Sequence of chain 1.A:
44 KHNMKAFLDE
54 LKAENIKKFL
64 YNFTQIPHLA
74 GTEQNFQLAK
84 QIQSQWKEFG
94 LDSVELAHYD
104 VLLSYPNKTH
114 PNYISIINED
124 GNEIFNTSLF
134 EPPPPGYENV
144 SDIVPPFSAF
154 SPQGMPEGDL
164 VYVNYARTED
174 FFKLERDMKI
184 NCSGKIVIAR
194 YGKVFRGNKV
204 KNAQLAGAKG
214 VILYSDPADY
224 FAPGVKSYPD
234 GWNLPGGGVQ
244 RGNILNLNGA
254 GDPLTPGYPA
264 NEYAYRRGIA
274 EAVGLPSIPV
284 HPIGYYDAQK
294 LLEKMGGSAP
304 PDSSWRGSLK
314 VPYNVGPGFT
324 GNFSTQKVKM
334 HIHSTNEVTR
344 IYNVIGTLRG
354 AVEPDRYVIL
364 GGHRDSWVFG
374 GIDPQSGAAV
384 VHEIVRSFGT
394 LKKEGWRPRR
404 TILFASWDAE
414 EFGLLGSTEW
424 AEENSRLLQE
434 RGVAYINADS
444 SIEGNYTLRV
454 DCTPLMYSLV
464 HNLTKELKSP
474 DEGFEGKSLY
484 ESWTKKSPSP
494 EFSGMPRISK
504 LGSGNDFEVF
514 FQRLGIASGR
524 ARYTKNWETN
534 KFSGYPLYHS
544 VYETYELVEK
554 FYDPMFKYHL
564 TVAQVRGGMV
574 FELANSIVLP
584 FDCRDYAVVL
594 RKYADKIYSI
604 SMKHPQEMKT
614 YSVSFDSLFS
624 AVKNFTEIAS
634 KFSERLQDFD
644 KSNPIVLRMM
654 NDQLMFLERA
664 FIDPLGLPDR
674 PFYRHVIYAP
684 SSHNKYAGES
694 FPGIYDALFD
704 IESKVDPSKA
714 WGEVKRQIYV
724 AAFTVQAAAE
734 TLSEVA

Binding-site contacts:
Ligand atom O7 contacts residue GLN729 of chain 2.A at 3.2 Å (h-bond).
Ligand atom C6 contacts residue HIS101 of chain 1.A at 3.9 Å.
Ligand atom C7 contacts residue SER623 of chain 2.A at 3.9 Å.
Ligand atom C4 contacts residue ARG343 of chain 1.A at 3.5 Å.
Ligand atom O2 contacts residue GLU265 of chain 1.A at 2.6 Å (salt-bridge).
Ligand atom C3 contacts residue ASN627 of chain 2.A at 3.7 Å.
Ligand atom C8 contacts residue GLN729 of chain 2.A at 4.0 Å.
Ligand atom C8 contacts residue SER620 of chain 2.A at 3.5 Å.
Ligand atom C2 contacts residue HIS101 of chain 1.A at 4.1 Å.
Ligand atom O6 contacts residue GLU265 of chain 1.A at 3.4 Å.
Ligand atom O2 contacts residue ARG343 of chain 1.A at 3.4 Å (salt-bridge).
Ligand atom C8 contacts residue ALA624 of chain 2.A at 3.8 Å (hydrophobic).
Ligand atom N2 contacts residue GLN729 of chain 2.A at 3.5 Å (h-bond).
Ligand atom C5 contacts residue HIS101 of chain 1.A at 4.1 Å.
Ligand atom C2 contacts residue GLN729 of chain 2.A at 3.7 Å.
Ligand atom C3 contacts residue ARG343 of chain 1.A at 3.7 Å.
Ligand atom C5 contacts residue ASN627 of chain 2.A at 3.6 Å.
Ligand atom C2 contacts residue SER623 of chain 2.A at 3.7 Å.
Ligand atom C8 contacts residue TYR266 of chain 1.A at 3.7 Å (hydrophobic).
Ligand atom C1 contacts residue SER623 of chain 2.A at 3.5 Å.
Ligand atom C2 contacts residue GLU265 of chain 1.A at 3.4 Å.
Ligand atom O3 contacts residue GLU265 of chain 1.A at 3.5 Å (salt-bridge).
Ligand atom O4 contacts residue ARG343 of chain 1.A at 3.8 Å.
Ligand atom N2 contacts residue SER623 of chain 2.A at 2.9 Å (h-bond).
Ligand atom O5 contacts residue ASN627 of chain 2.A at 2.2 Å (h-bond).
Ligand atom C7 contacts residue GLN729 of chain 2.A at 3.3 Å.
Ligand atom C1 contacts residue ARG343 of chain 1.A at 3.5 Å.
Ligand atom N2 contacts residue ASN627 of chain 2.A at 2.9 Å (h-bond).
Ligand atom O3 contacts residue ARG343 of chain 1.A at 3.0 Å (salt-bridge).
Ligand atom C2 contacts residue ASN627 of chain 2.A at 2.4 Å.
Ligand atom O3 contacts residue GLU265 of chain 1.A at 3.6 Å (salt-bridge).
Ligand atom C2 contacts residue ARG343 of chain 1.A at 3.9 Å.
Ligand atom O5 contacts residue HIS101 of chain 1.A at 3.4 Å.
Ligand atom C8 contacts residue SER623 of chain 2.A at 3.9 Å.
Ligand atom C1 contacts residue GLN729 of chain 2.A at 3.9 Å.
Ligand atom C1 contacts residue ASN627 of chain 2.A at 1.4 Å.
Ligand atom C7 contacts residue ASN627 of chain 2.A at 3.8 Å.
Ligand atom C3 contacts residue SER623 of chain 2.A at 4.1 Å.
Ligand atom O2 contacts residue HIS101 of chain 1.A at 2.9 Å (h-bond).
Ligand atom C3 contacts residue GLU265 of chain 1.A at 3.7 Å.

Sequence of chain 2.A:
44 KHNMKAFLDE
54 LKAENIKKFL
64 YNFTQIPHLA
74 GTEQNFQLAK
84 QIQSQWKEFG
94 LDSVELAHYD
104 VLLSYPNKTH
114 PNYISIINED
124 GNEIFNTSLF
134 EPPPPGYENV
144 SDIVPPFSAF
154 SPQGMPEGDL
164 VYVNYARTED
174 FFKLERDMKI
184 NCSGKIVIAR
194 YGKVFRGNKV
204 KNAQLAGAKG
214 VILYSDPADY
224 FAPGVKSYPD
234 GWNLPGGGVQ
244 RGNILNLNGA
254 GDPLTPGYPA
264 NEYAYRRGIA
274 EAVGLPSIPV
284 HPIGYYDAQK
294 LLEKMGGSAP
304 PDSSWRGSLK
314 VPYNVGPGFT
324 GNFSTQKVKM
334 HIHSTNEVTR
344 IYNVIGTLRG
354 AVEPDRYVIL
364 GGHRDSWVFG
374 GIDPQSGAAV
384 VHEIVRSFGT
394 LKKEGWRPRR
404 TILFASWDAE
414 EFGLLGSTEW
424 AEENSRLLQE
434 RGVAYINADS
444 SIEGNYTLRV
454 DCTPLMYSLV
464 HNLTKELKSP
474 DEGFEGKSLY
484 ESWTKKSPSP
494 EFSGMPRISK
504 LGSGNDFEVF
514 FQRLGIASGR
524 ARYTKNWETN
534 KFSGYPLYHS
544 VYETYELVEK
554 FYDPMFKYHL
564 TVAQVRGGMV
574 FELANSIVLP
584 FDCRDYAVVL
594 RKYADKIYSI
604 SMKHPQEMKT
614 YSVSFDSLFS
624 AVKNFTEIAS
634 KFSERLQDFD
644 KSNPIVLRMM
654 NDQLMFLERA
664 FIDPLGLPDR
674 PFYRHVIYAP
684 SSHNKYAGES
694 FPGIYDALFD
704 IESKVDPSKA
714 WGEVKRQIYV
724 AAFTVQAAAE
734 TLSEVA

This protein binds this small molecule.
Small molecule (SMILES): CC(=O)N[C@H]1[C@H](O[C@H]2[C@H](O)[C@@H](NC(C)=O)CO[C@@H]2CO)O[C@H](CO)[C@@H](O[C@@H]2O[C@H](CO)[C@@H](O)[C@H](O[C@H]3O[C@H](CO)[C@@H](O)[C@H](O)[C@@H]3O)[C@@H]2O)[C@@H]1O